This small molecule binds to this protein.
Small molecule (SMILES): CC(=O)N[C@@H]1[C@@H](O)[C@H](O)[C@@H](CO)O[C@H]1O

Sequence of chain 1.A:
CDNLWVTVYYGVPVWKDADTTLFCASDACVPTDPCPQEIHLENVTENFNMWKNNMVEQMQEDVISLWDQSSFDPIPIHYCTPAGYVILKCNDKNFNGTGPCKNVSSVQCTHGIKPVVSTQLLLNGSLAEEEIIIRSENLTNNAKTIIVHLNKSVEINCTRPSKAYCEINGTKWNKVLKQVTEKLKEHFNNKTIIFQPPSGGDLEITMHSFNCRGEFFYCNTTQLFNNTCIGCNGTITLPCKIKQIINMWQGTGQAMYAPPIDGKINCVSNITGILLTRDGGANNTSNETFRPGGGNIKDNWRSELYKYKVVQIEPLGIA

Binding-site contacts:
Ligand atom O5 contacts residue ASN272 of chain 1.A at 2.4 Å (h-bond).
Ligand atom C3 contacts residue ASN272 of chain 1.A at 3.8 Å.
Ligand atom O7 contacts residue THR268 of chain 1.A at 4.2 Å.
Ligand atom C5 contacts residue ASN272 of chain 1.A at 3.7 Å.
Ligand atom N2 contacts residue THR274 of chain 1.A at 4.4 Å.
Ligand atom O6 contacts residue GLY283 of chain 1.A at 4.4 Å.
Ligand atom C8 contacts residue ASN272 of chain 1.A at 3.6 Å.
Ligand atom C2 contacts residue THR274 of chain 1.A at 4.4 Å.
Ligand atom C2 contacts residue ASN272 of chain 1.A at 2.5 Å.
Ligand atom N2 contacts residue ASN272 of chain 1.A at 2.9 Å (h-bond).
Ligand atom C7 contacts residue ASN272 of chain 1.A at 3.3 Å.
Ligand atom O7 contacts residue ASN272 of chain 1.A at 3.5 Å (h-bond).
Ligand atom C1 contacts residue THR274 of chain 1.A at 3.3 Å.
Ligand atom O5 contacts residue THR274 of chain 1.A at 4.1 Å.
Ligand atom C1 contacts residue ASN272 of chain 1.A at 1.4 Å.
Ligand atom C4 contacts residue ASN272 of chain 1.A at 4.2 Å.